Sequence of chain 1.A:
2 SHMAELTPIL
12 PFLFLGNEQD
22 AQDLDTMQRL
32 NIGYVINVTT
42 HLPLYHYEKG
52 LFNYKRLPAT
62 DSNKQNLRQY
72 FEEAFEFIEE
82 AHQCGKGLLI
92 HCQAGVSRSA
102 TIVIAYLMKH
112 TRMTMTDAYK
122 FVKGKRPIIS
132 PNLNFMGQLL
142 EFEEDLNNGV

A protein and the small-molecule ligand that binds it are described below.
Small molecule (SMILES): CCCc1scc2c1-c1nc(SCC(=O)C(C)(C)C)ncc1CC2

Binding-site contacts:
Ligand atom C21 contacts residue ASN133 of chain 1.A at 4.1 Å.
Ligand atom O17 contacts residue MET137 of chain 1.A at 3.1 Å.
Ligand atom N12 contacts residue TYR120 of chain 1.A at 3.6 Å (h-bond).
Ligand atom C10 contacts residue TYR120 of chain 1.A at 4.0 Å (hydrophobic).
Ligand atom N12 contacts residue PRO132 of chain 1.A at 3.9 Å.
Ligand atom C11 contacts residue TYR120 of chain 1.A at 3.9 Å (hydrophobic).
Ligand atom C01 contacts residue LEU140 of chain 1.A at 3.9 Å (hydrophobic).
Ligand atom C20 contacts residue ASN133 of chain 1.A at 4.0 Å.
Ligand atom C04 contacts residue MET137 of chain 1.A at 3.7 Å (hydrophobic).
Ligand atom C13 contacts residue TYR120 of chain 1.A at 3.2 Å (hydrophobic).
Ligand atom C04 contacts residue TYR120 of chain 1.A at 4.0 Å (hydrophobic).
Ligand atom C20 contacts residue THR102 of chain 1.A at 3.7 Å.
Ligand atom C15 contacts residue TYR120 of chain 1.A at 3.5 Å (hydrophobic).
Ligand atom C02 contacts residue TYR120 of chain 1.A at 4.0 Å (hydrophobic).
Ligand atom C03 contacts residue TYR120 of chain 1.A at 3.9 Å (hydrophobic).
Ligand atom O17 contacts residue ASN133 of chain 1.A at 3.1 Å (h-bond).
Ligand atom C03 contacts residue MET137 of chain 1.A at 3.6 Å (hydrophobic).
Ligand atom C21 contacts residue MET137 of chain 1.A at 3.7 Å (hydrophobic).
Ligand atom C13 contacts residue PRO132 of chain 1.A at 4.1 Å (hydrophobic).
Ligand atom C21 contacts residue LEU140 of chain 1.A at 4.0 Å (hydrophobic).
Ligand atom C01 contacts residue TYR120 of chain 1.A at 3.9 Å (hydrophobic).
Ligand atom C21 contacts residue PHE136 of chain 1.A at 3.7 Å (hydrophobic).
Ligand atom S14 contacts residue PRO132 of chain 1.A at 3.7 Å.
Ligand atom C19 contacts residue ALA101 of chain 1.A at 4.1 Å (hydrophobic).
Ligand atom C20 contacts residue SER98 of chain 1.A at 3.5 Å.
Ligand atom C19 contacts residue THR102 of chain 1.A at 3.9 Å.
Ligand atom C19 contacts residue ILE105 of chain 1.A at 3.7 Å (hydrophobic).
Ligand atom C24 contacts residue TYR120 of chain 1.A at 3.9 Å (hydrophobic).
Ligand atom N22 contacts residue TYR120 of chain 1.A at 3.3 Å (h-bond).
Ligand atom C02 contacts residue MET137 of chain 1.A at 4.0 Å (hydrophobic).
Ligand atom S14 contacts residue ILE130 of chain 1.A at 3.9 Å.
Ligand atom C15 contacts residue ILE130 of chain 1.A at 3.9 Å (hydrophobic).
Ligand atom C20 contacts residue SER131 of chain 1.A at 3.5 Å.
Ligand atom C23 contacts residue TYR120 of chain 1.A at 3.7 Å (hydrophobic).
Ligand atom C16 contacts residue MET137 of chain 1.A at 3.8 Å (hydrophobic).
Ligand atom S14 contacts residue TYR120 of chain 1.A at 3.7 Å.
Ligand atom C21 contacts residue THR102 of chain 1.A at 3.4 Å.
Ligand atom C16 contacts residue ASN133 of chain 1.A at 4.1 Å.
Ligand atom O17 contacts residue PRO132 of chain 1.A at 3.4 Å.
Ligand atom C18 contacts residue THR102 of chain 1.A at 3.9 Å.